Binding-site contacts:
Ligand atom N contacts residue SER180 of chain 1.A at 3.9 Å.
Ligand atom N contacts residue PRO124 of chain 1.A at 2.9 Å (h-bond).
Ligand atom O contacts residue LEU125 of chain 1.A at 3.6 Å.
Ligand atom O contacts residue PHE92 of chain 1.A at 3.6 Å.
Ligand atom O contacts residue PRO124 of chain 1.A at 3.8 Å.
Ligand atom CA contacts residue THR126 of chain 1.A at 3.8 Å.
Ligand atom OXT contacts residue SER180 of chain 1.A at 2.7 Å (h-bond).
Ligand atom C contacts residue SER180 of chain 1.A at 3.2 Å.
Ligand atom CA contacts residue TRP223 of chain 1.A at 3.7 Å (hydrophobic).
Ligand atom OXT contacts residue SER179 of chain 1.A at 3.5 Å.
Ligand atom C contacts residue ARG131 of chain 1.A at 3.7 Å.
Ligand atom N contacts residue ASP224 of chain 1.A at 2.7 Å (salt-bridge).
Ligand atom OXT contacts residue PHE92 of chain 1.A at 3.1 Å.
Ligand atom C contacts residue PRO124 of chain 1.A at 4.2 Å (hydrophobic).
Ligand atom CA contacts residue ASP224 of chain 1.A at 3.5 Å.
Ligand atom C contacts residue PHE92 of chain 1.A at 3.5 Å (hydrophobic).
Ligand atom O contacts residue SER180 of chain 1.A at 3.6 Å.
Ligand atom CA contacts residue PRO124 of chain 1.A at 3.8 Å (hydrophobic).
Ligand atom N contacts residue PHE250 of chain 1.A at 3.8 Å.
Ligand atom OXT contacts residue ARG131 of chain 1.A at 3.0 Å (salt-bridge).
Ligand atom CA contacts residue SER180 of chain 1.A at 3.5 Å.
Ligand atom O contacts residue THR126 of chain 1.A at 2.8 Å (h-bond).
Ligand atom CA contacts residue PHE92 of chain 1.A at 3.7 Å (hydrophobic).
Ligand atom N contacts residue PHE92 of chain 1.A at 4.2 Å.
Ligand atom N contacts residue THR126 of chain 1.A at 2.9 Å (h-bond).
Ligand atom O contacts residue ARG131 of chain 1.A at 2.8 Å (salt-bridge).
Ligand atom C contacts residue THR126 of chain 1.A at 3.9 Å.

Sequence of chain 1.A:
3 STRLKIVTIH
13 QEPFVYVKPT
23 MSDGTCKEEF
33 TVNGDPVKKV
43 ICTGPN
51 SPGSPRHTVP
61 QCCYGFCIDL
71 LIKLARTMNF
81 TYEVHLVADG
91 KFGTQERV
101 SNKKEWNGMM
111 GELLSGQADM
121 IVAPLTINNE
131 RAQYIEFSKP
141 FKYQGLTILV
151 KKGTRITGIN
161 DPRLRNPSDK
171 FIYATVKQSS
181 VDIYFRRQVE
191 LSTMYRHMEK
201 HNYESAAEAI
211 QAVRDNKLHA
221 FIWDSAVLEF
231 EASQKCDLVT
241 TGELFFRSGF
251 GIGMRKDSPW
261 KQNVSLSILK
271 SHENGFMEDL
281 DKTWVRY

This small molecule binds to this protein.
Small molecule (SMILES): NCC(=O)O